A small-molecule ligand and the protein it binds are described below.
Small molecule (SMILES): CC(C)CCNC(=O)[C@@H]1CNC[C@H](N2CC(=O)N(c3ccccc3Cl)CC2(C)C)C1

Binding-site contacts:
Ligand atom C5 contacts residue ASP38 of chain 1.A at 3.5 Å.
Ligand atom C20 contacts residue GLN19 of chain 1.A at 3.7 Å.
Ligand atom C14 contacts residue VAL127 of chain 1.A at 3.8 Å (hydrophobic).
Ligand atom C19 contacts residue GLN19 of chain 1.A at 3.6 Å.
Ligand atom C29 contacts residue ILE137 of chain 1.A at 3.7 Å (hydrophobic).
Ligand atom CL1 contacts residue PRO118 of chain 1.A at 3.7 Å.
Ligand atom C17 contacts residue PHE124 of chain 1.A at 3.6 Å (hydrophobic).
Ligand atom C2 contacts residue ASP226 of chain 1.A at 3.1 Å.
Ligand atom O13 contacts residue THR85 of chain 1.A at 2.6 Å (h-bond).
Ligand atom N7 contacts residue GLY228 of chain 1.A at 3.9 Å.
Ligand atom C18 contacts residue PHE124 of chain 1.A at 3.9 Å (hydrophobic).
Ligand atom C14 contacts residue ASP38 of chain 1.A at 3.8 Å.
Ligand atom N25 contacts residue GLY40 of chain 1.A at 3.1 Å (h-bond).
Ligand atom C2 contacts residue ASP38 of chain 1.A at 3.7 Å.
Ligand atom C27 contacts residue TYR83 of chain 1.A at 3.8 Å (hydrophobic).
Ligand atom C16 contacts residue PHE124 of chain 1.A at 3.9 Å (hydrophobic).
Ligand atom C8 contacts residue THR85 of chain 1.A at 3.8 Å.
Ligand atom CL1 contacts residue PHE119 of chain 1.A at 3.5 Å.
Ligand atom C4 contacts residue ASP226 of chain 1.A at 3.6 Å.
Ligand atom C6 contacts residue ASP38 of chain 1.A at 3.8 Å.
Ligand atom N3 contacts residue ASP38 of chain 1.A at 2.8 Å (salt-bridge).
Ligand atom C23 contacts residue TYR83 of chain 1.A at 3.5 Å (hydrophobic).
Ligand atom N3 contacts residue ASP226 of chain 1.A at 2.6 Å (salt-bridge).
Ligand atom N3 contacts residue GLY40 of chain 1.A at 3.9 Å.
Ligand atom C26 contacts residue GLY40 of chain 1.A at 3.9 Å.
Ligand atom C1 contacts residue TYR83 of chain 1.A at 3.7 Å (hydrophobic).
Ligand atom C4 contacts residue ALA229 of chain 1.A at 3.9 Å (hydrophobic).
Ligand atom C29 contacts residue ARG82 of chain 1.A at 3.8 Å.
Ligand atom O24 contacts residue TYR83 of chain 1.A at 3.2 Å.
Ligand atom C4 contacts residue ASP38 of chain 1.A at 3.5 Å.
Ligand atom C9 contacts residue THR85 of chain 1.A at 3.4 Å.
Ligand atom O24 contacts residue SER84 of chain 1.A at 2.8 Å (h-bond).
Ligand atom C6 contacts residue TYR83 of chain 1.A at 3.5 Å (hydrophobic).
Ligand atom C1 contacts residue GLY40 of chain 1.A at 3.9 Å.
Ligand atom C2 contacts residue GLY40 of chain 1.A at 3.8 Å.
Ligand atom C15 contacts residue TYR83 of chain 1.A at 3.7 Å (hydrophobic).
Ligand atom C30 contacts residue GLY40 of chain 1.A at 3.6 Å.
Ligand atom C27 contacts residue ARG82 of chain 1.A at 3.4 Å.
Ligand atom C4 contacts residue GLY228 of chain 1.A at 3.5 Å.
Ligand atom C1 contacts residue ASP38 of chain 1.A at 3.4 Å.

Sequence of chain 1.A:
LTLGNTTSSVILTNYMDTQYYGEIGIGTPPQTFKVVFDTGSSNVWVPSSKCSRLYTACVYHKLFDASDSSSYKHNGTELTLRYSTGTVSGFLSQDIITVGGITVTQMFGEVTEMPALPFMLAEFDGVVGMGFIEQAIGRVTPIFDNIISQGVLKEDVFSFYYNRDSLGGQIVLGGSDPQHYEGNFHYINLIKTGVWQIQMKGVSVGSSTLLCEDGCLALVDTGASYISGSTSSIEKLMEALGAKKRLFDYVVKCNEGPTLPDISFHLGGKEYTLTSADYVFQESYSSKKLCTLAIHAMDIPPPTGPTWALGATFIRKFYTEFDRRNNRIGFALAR